Sequence of chain 1.A:
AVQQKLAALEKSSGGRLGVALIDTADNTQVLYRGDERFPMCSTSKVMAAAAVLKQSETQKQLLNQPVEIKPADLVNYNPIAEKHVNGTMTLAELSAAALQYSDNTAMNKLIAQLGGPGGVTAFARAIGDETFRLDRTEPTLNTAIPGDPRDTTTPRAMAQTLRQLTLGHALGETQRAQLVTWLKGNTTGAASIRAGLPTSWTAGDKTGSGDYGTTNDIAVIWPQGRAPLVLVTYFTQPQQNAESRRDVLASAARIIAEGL

Binding-site contacts:
Ligand atom O14 contacts residue ALA125 of chain 1.A at 4.4 Å.
Ligand atom C17 contacts residue ALA54 of chain 1.A at 3.6 Å (hydrophobic).
Ligand atom C10 contacts residue LYS57 of chain 1.A at 3.4 Å.
Ligand atom C9 contacts residue PHE126 of chain 1.A at 4.4 Å (hydrophobic).
Ligand atom C9 contacts residue ALA129 of chain 1.A at 3.7 Å (hydrophobic).
Ligand atom C7 contacts residue LYS57 of chain 1.A at 4.1 Å.
Ligand atom C17 contacts residue LEU117 of chain 1.A at 3.5 Å (hydrophobic).
Ligand atom C18 contacts residue GLN58 of chain 1.A at 3.7 Å.
Ligand atom N12 contacts residue PHE126 of chain 1.A at 4.2 Å.
Ligand atom C8 contacts residue LYS57 of chain 1.A at 4.4 Å.
Ligand atom C8 contacts residue ALA129 of chain 1.A at 4.1 Å (hydrophobic).
Ligand atom C20 contacts residue PHE126 of chain 1.A at 4.2 Å (hydrophobic).
Ligand atom C19 contacts residue GLY122 of chain 1.A at 3.8 Å.
Ligand atom C20 contacts residue GLY122 of chain 1.A at 4.4 Å.
Ligand atom C23 contacts residue GLY122 of chain 1.A at 4.2 Å.
Ligand atom C11 contacts residue LYS57 of chain 1.A at 3.5 Å.
Ligand atom N3 contacts residue LYS57 of chain 1.A at 3.9 Å.
Ligand atom C16 contacts residue GLN58 of chain 1.A at 3.9 Å.
Ligand atom C9 contacts residue LYS57 of chain 1.A at 3.9 Å.
Ligand atom C17 contacts residue GLN58 of chain 1.A at 3.4 Å.
Ligand atom C21 contacts residue ALA125 of chain 1.A at 4.5 Å (hydrophobic).
Ligand atom C21 contacts residue GLY122 of chain 1.A at 3.3 Å.
Ligand atom C15 contacts residue PHE126 of chain 1.A at 4.0 Å (hydrophobic).
Ligand atom C21 contacts residue LEU117 of chain 1.A at 3.5 Å (hydrophobic).
Ligand atom C18 contacts residue GLY122 of chain 1.A at 4.3 Å.
Ligand atom C24 contacts residue LEU117 of chain 1.A at 4.1 Å (hydrophobic).
Ligand atom C23 contacts residue LEU117 of chain 1.A at 3.9 Å (hydrophobic).
Ligand atom O14 contacts residue PHE126 of chain 1.A at 3.8 Å.
Ligand atom N22 contacts residue LEU117 of chain 1.A at 4.0 Å.
Ligand atom O14 contacts residue ALA129 of chain 1.A at 3.5 Å.
Ligand atom N3 contacts residue THR61 of chain 1.A at 4.1 Å.
Ligand atom C19 contacts residue LEU117 of chain 1.A at 4.5 Å (hydrophobic).
Ligand atom C13 contacts residue PHE126 of chain 1.A at 3.8 Å (hydrophobic).
Ligand atom C6 contacts residue LYS57 of chain 1.A at 3.7 Å.
Ligand atom N4 contacts residue THR61 of chain 1.A at 3.5 Å.
Ligand atom C16 contacts residue PHE126 of chain 1.A at 4.0 Å (hydrophobic).
Ligand atom C2 contacts residue LYS57 of chain 1.A at 4.1 Å.
Ligand atom N12 contacts residue LYS57 of chain 1.A at 3.5 Å.
Ligand atom C18 contacts residue LEU117 of chain 1.A at 3.6 Å (hydrophobic).
Ligand atom C16 contacts residue ALA54 of chain 1.A at 3.8 Å (hydrophobic).

The protein below binds the small molecule below.
Small molecule (SMILES): CN(C)Cc1cccc(C(=O)Nc2cccc(-c3nnn[nH]3)c2)c1